Sequence of chain 52.F:
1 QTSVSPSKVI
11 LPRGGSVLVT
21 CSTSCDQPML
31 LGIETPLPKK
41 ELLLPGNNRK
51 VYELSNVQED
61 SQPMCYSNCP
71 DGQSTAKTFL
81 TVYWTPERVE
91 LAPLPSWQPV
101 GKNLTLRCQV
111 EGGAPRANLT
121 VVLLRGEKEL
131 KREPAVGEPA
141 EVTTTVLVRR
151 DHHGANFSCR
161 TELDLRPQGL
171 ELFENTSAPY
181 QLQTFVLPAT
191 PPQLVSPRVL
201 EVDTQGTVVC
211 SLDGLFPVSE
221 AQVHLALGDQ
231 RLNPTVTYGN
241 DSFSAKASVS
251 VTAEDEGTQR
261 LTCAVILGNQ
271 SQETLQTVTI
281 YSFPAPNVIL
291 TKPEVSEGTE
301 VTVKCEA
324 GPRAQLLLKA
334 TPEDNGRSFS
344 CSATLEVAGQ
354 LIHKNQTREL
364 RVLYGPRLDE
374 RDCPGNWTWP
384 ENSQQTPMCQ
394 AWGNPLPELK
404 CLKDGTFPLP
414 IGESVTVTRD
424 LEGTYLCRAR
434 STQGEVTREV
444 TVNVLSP

Binding-site contacts:
Ligand atom O7 contacts residue SER345 of chain 52.F at 4.2 Å.
Ligand atom C7 contacts residue ASN358 of chain 52.F at 3.4 Å.
Ligand atom C3 contacts residue ASN358 of chain 52.F at 3.8 Å.
Ligand atom N2 contacts residue ASN358 of chain 52.F at 2.9 Å (h-bond).
Ligand atom C1 contacts residue ASN358 of chain 52.F at 1.4 Å.
Ligand atom O7 contacts residue ASN358 of chain 52.F at 3.3 Å (h-bond).
Ligand atom C5 contacts residue ASN358 of chain 52.F at 3.6 Å.
Ligand atom C2 contacts residue ASN358 of chain 52.F at 2.5 Å.
Ligand atom O7 contacts residue SER343 of chain 52.F at 4.3 Å.
Ligand atom O5 contacts residue ASN358 of chain 52.F at 2.4 Å (h-bond).
Ligand atom C4 contacts residue ASN358 of chain 52.F at 4.2 Å.

A small-molecule ligand and the protein it binds are described below.
Small molecule (SMILES): CC(=O)N[C@@H]1[C@@H](O)[C@H](O)[C@@H](CO)O[C@H]1O